Binding-site contacts:
Ligand atom C15 contacts residue MET197 of chain 1.E at 3.5 Å (hydrophobic).
Ligand atom C12 contacts residue MET197 of chain 1.E at 3.6 Å (hydrophobic).
Ligand atom O2A contacts residue SER43 of chain 1.E at 3.5 Å (h-bond).
Ligand atom O2B contacts residue ARG208 of chain 1.E at 3.3 Å (salt-bridge).
Ligand atom C4 contacts residue ASN205 of chain 1.E at 3.7 Å.
Ligand atom O3B contacts residue SER43 of chain 1.E at 3.1 Å (h-bond).
Ligand atom C8 contacts residue LEU201 of chain 1.E at 3.9 Å (hydrophobic).
Ligand atom C5 contacts residue LEU201 of chain 1.E at 3.9 Å (hydrophobic).
Ligand atom C8 contacts residue VAL169 of chain 1.E at 3.7 Å (hydrophobic).
Ligand atom C14 contacts residue LEU173 of chain 1.E at 3.6 Å (hydrophobic).
Ligand atom O3A contacts residue ARG42 of chain 1.E at 3.9 Å.
Ligand atom C10 contacts residue LEU173 of chain 1.E at 3.9 Å (hydrophobic).
Ligand atom O1A contacts residue ARG42 of chain 1.E at 3.5 Å (salt-bridge).
Ligand atom C10 contacts residue GLY170 of chain 1.E at 3.7 Å.
Ligand atom C15 contacts residue GLY170 of chain 1.E at 3.7 Å.
Ligand atom O1B contacts residue SER43 of chain 1.E at 2.8 Å (h-bond).
Ligand atom O1A contacts residue ARG67 of chain 1.E at 3.5 Å (salt-bridge).
Ligand atom O2B contacts residue ARG42 of chain 1.E at 3.8 Å.
Ligand atom C14 contacts residue CYS279 of chain 1.E at 3.9 Å (hydrophobic).
Ligand atom C14 contacts residue PHE278 of chain 1.E at 3.8 Å (hydrophobic).
Ligand atom C11 contacts residue LEU201 of chain 1.E at 3.6 Å (hydrophobic).
Ligand atom C13 contacts residue GLY170 of chain 1.E at 3.9 Å.
Ligand atom O1B contacts residue ARG42 of chain 1.E at 3.1 Å (salt-bridge).
Ligand atom C1 contacts residue ASN205 of chain 1.E at 3.8 Å.
Ligand atom C9 contacts residue LEU201 of chain 1.E at 3.9 Å (hydrophobic).
Ligand atom C1 contacts residue PHE44 of chain 1.E at 3.7 Å (hydrophobic).
Ligand atom C4 contacts residue GLN202 of chain 1.E at 3.1 Å.
Ligand atom C7 contacts residue VAL169 of chain 1.E at 3.7 Å (hydrophobic).
Ligand atom C9 contacts residue PHE44 of chain 1.E at 3.5 Å (hydrophobic).
Ligand atom C2 contacts residue PHE44 of chain 1.E at 3.7 Å (hydrophobic).
Ligand atom C12 contacts residue GLY170 of chain 1.E at 3.5 Å.
Ligand atom C13 contacts residue MET197 of chain 1.E at 3.8 Å (hydrophobic).
Ligand atom PB contacts residue ARG42 of chain 1.E at 4.0 Å.
Ligand atom O3B contacts residue ARG208 of chain 1.E at 4.0 Å.
Ligand atom C10 contacts residue VAL169 of chain 1.E at 3.9 Å (hydrophobic).
Ligand atom C15 contacts residue TYR266 of chain 1.E at 3.4 Å (hydrophobic).
Ligand atom C13 contacts residue LEU173 of chain 1.E at 3.9 Å (hydrophobic).
Ligand atom PB contacts residue SER43 of chain 1.E at 3.6 Å.
Ligand atom O2A contacts residue ARG42 of chain 1.E at 4.0 Å.
Ligand atom C9 contacts residue TYR63 of chain 1.E at 3.0 Å (hydrophobic).

A small-molecule ligand and the protein it binds are described below.
Small molecule (SMILES): CC(C)=CCC/C(C)=C/CC/C(C)=C/CS[P](=O)(O)OP(=O)(O)O

Sequence of chain 1.E:
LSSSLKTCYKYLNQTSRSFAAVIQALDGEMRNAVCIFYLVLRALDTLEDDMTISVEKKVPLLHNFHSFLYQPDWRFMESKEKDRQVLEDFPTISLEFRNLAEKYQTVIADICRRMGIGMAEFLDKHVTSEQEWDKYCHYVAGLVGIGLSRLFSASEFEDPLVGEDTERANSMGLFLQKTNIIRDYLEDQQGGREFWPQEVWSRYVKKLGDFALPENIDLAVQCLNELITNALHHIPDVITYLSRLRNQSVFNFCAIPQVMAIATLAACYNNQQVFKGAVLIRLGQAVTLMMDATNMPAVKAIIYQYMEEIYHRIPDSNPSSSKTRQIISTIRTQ